Sequence of chain 1.B:
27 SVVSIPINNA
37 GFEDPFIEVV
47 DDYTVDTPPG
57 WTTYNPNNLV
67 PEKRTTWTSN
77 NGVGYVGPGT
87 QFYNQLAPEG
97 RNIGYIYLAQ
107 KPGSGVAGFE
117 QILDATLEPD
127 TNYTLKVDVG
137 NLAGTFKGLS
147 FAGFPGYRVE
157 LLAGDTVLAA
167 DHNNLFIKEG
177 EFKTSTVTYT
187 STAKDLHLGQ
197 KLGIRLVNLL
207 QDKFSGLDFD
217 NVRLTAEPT

The protein below binds the small molecule below.
Small molecule (SMILES): CN1CCC/C1=C1/C=Nc2ccccc21

Binding-site contacts:
Ligand atom C03 contacts residue TYR101 of chain 1.B at 3.5 Å (hydrophobic).
Ligand atom C05 contacts residue TYR101 of chain 1.B at 3.8 Å (hydrophobic).
Ligand atom C01 contacts residue LEU138 of chain 1.B at 4.0 Å (hydrophobic).
Ligand atom C04 contacts residue ASN76 of chain 1.B at 4.1 Å.
Ligand atom C11 contacts residue PHE88 of chain 1.B at 4.0 Å (hydrophobic).
Ligand atom C13 contacts residue TYR49 of chain 1.B at 3.9 Å (hydrophobic).
Ligand atom C06 contacts residue TYR101 of chain 1.B at 3.8 Å (hydrophobic).
Ligand atom C03 contacts residue TYR103 of chain 1.B at 3.9 Å (hydrophobic).
Ligand atom C04 contacts residue TYR49 of chain 1.B at 3.4 Å (hydrophobic).
Ligand atom C15 contacts residue PHE88 of chain 1.B at 3.8 Å (hydrophobic).
Ligand atom C10 contacts residue PHE88 of chain 1.B at 4.1 Å (hydrophobic).
Ligand atom C10 contacts residue ASP214 of chain 1.B at 3.8 Å.
Ligand atom C12 contacts residue TYR49 of chain 1.B at 3.6 Å (hydrophobic).
Ligand atom C13 contacts residue ASP48 of chain 1.B at 3.7 Å.
Ligand atom C05 contacts residue TYR49 of chain 1.B at 3.5 Å (hydrophobic).
Ligand atom C01 contacts residue PHE210 of chain 1.B at 3.6 Å (hydrophobic).
Ligand atom N09 contacts residue TYR101 of chain 1.B at 4.0 Å.
Ligand atom C13 contacts residue TYR81 of chain 1.B at 4.0 Å (hydrophobic).
Ligand atom C08 contacts residue TYR101 of chain 1.B at 3.5 Å (hydrophobic).
Ligand atom N09 contacts residue LEU138 of chain 1.B at 3.6 Å.
Ligand atom C10 contacts residue ILE99 of chain 1.B at 3.9 Å (hydrophobic).
Ligand atom C15 contacts residue VAL82 of chain 1.B at 3.6 Å (hydrophobic).
Ligand atom C14 contacts residue GLY80 of chain 1.B at 3.6 Å.
Ligand atom C13 contacts residue ASP47 of chain 1.B at 3.6 Å.
Ligand atom N02 contacts residue TYR101 of chain 1.B at 3.7 Å.
Ligand atom C14 contacts residue TYR81 of chain 1.B at 3.7 Å (hydrophobic).
Ligand atom C14 contacts residue VAL82 of chain 1.B at 3.9 Å (hydrophobic).
Ligand atom N09 contacts residue ASP214 of chain 1.B at 2.8 Å (salt-bridge).
Ligand atom N09 contacts residue ILE99 of chain 1.B at 3.8 Å.
Ligand atom C08 contacts residue ASP214 of chain 1.B at 3.2 Å.
Ligand atom C12 contacts residue PHE88 of chain 1.B at 3.8 Å (hydrophobic).
Ligand atom C14 contacts residue PHE88 of chain 1.B at 3.9 Å (hydrophobic).
Ligand atom C01 contacts residue TYR103 of chain 1.B at 4.0 Å (hydrophobic).
Ligand atom C07 contacts residue TYR101 of chain 1.B at 3.9 Å (hydrophobic).
Ligand atom C03 contacts residue ASN76 of chain 1.B at 3.7 Å.
Ligand atom C04 contacts residue TYR101 of chain 1.B at 3.6 Å (hydrophobic).
Ligand atom C15 contacts residue ILE99 of chain 1.B at 3.8 Å (hydrophobic).
Ligand atom C13 contacts residue GLY80 of chain 1.B at 3.6 Å.
Ligand atom C13 contacts residue PHE88 of chain 1.B at 3.8 Å (hydrophobic).
Ligand atom C08 contacts residue LEU138 of chain 1.B at 3.5 Å (hydrophobic).